Binding-site contacts:
Ligand atom O5' contacts residue ARG208 of chain 11.C at 4.0 Å.
Ligand atom C1' contacts residue GLY67 of chain 12.B at 4.4 Å.
Ligand atom O2' contacts residue ALA66 of chain 12.B at 3.6 Å.
Ligand atom O2' contacts residue GLY67 of chain 12.B at 3.3 Å (h-bond).
Ligand atom OP2 contacts residue ARG208 of chain 11.C at 4.4 Å.
Ligand atom OP1 contacts residue ARG208 of chain 12.B at 4.1 Å.
Ligand atom O2' contacts residue ARG65 of chain 12.B at 4.3 Å.
Ligand atom OP1 contacts residue SER211 of chain 12.B at 4.3 Å.
Ligand atom OP1 contacts residue ARG208 of chain 11.C at 4.1 Å.
Ligand atom N3 contacts residue ARG65 of chain 12.B at 4.1 Å.
Ligand atom P contacts residue ARG208 of chain 11.C at 4.5 Å.
Ligand atom O2' contacts residue ARG208 of chain 12.B at 4.1 Å.

A small-molecule ligand and the protein it binds are described below.
Small molecule (SMILES): Nc1ncnc2c1ncn2[C@@H]1O[C@H](CO[P](=O)(O)O[C@H]2[C@@H](O)[C@H](n3cnc4c(N)ncnc43)O[C@@H]2CO[P](=O)(O)O[C@H]2[C@@H](O)[C@H](n3cnc4c(N)ncnc43)O[C@@H]2CO)[C@@H](O)[C@H]1O

Sequence of chain 11.C:
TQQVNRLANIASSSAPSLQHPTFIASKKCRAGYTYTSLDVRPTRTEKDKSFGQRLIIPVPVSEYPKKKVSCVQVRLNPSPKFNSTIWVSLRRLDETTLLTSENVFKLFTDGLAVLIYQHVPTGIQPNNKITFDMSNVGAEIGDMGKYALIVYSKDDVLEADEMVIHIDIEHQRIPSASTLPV

Sequence of chain 12.B:
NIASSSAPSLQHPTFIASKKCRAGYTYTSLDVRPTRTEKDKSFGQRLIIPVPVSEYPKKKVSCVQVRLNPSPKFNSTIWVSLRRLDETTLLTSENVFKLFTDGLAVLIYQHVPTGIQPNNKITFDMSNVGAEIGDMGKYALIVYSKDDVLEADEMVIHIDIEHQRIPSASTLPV